Sequence of chain 1.D:
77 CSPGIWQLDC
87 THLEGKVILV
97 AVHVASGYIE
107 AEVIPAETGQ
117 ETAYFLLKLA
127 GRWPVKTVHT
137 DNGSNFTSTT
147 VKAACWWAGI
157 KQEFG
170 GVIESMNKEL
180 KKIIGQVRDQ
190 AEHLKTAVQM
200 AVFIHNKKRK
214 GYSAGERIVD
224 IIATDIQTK

Sequence of chain 1.B:
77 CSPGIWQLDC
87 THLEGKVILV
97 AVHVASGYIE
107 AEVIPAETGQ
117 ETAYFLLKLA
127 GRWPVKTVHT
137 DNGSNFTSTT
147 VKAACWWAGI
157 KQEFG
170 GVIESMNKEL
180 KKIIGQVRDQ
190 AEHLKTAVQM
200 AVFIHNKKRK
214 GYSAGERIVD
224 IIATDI

Sequence of chain 1.A:
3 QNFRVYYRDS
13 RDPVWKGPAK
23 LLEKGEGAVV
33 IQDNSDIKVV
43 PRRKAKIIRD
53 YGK

Binding-site contacts:
Ligand atom C09 contacts residue TRP153 of chain 1.B at 3.6 Å (hydrophobic).
Ligand atom C25 contacts residue TYR8 of chain 1.A at 3.7 Å (hydrophobic).
Ligand atom C17 contacts residue GLU191 of chain 1.D at 3.8 Å.
Ligand atom O22 contacts residue ALA190 of chain 1.D at 3.7 Å.
Ligand atom C26 contacts residue TRP17 of chain 1.A at 3.9 Å (hydrophobic).
Ligand atom C19 contacts residue HIS192 of chain 1.D at 3.9 Å.
Ligand atom C12 contacts residue THR146 of chain 1.B at 3.8 Å.
Ligand atom C27 contacts residue GLN189 of chain 1.D at 3.4 Å.
Ligand atom C17 contacts residue GLN116 of chain 1.B at 3.8 Å.
Ligand atom C13 contacts residue TRP17 of chain 1.A at 3.5 Å (hydrophobic).
Ligand atom C28 contacts residue THR195 of chain 1.D at 3.7 Å.
Ligand atom C29 contacts residue THR195 of chain 1.D at 3.4 Å.
Ligand atom C13 contacts residue THR146 of chain 1.B at 3.6 Å.
Ligand atom O20 contacts residue THR195 of chain 1.D at 3.2 Å (h-bond).
Ligand atom C28 contacts residue GLN116 of chain 1.B at 3.8 Å.
Ligand atom O23 contacts residue GLU191 of chain 1.D at 2.6 Å (salt-bridge).
Ligand atom O23 contacts residue ALA190 of chain 1.D at 3.5 Å.
Ligand atom C25 contacts residue ALA149 of chain 1.B at 3.8 Å (hydrophobic).
Ligand atom O07 contacts residue LEU123 of chain 1.B at 3.7 Å.
Ligand atom O22 contacts residue HIS192 of chain 1.D at 2.9 Å (h-bond).
Ligand atom O20 contacts residue HIS192 of chain 1.D at 3.6 Å.
Ligand atom C05 contacts residue THR146 of chain 1.B at 3.8 Å.
Ligand atom C26 contacts residue TYR8 of chain 1.A at 3.3 Å (hydrophobic).
Ligand atom C04 contacts residue THR146 of chain 1.B at 3.8 Å.
Ligand atom O07 contacts residue ALA150 of chain 1.B at 3.5 Å.
Ligand atom C17 contacts residue HIS192 of chain 1.D at 3.6 Å.
Ligand atom C09 contacts residue MET199 of chain 1.D at 3.9 Å (hydrophobic).
Ligand atom C21 contacts residue THR195 of chain 1.D at 3.6 Å.
Ligand atom O22 contacts residue THR195 of chain 1.D at 2.7 Å (h-bond).
Ligand atom C05 contacts residue ALA150 of chain 1.B at 3.6 Å (hydrophobic).
Ligand atom C08 contacts residue TRP153 of chain 1.B at 3.7 Å (hydrophobic).
Ligand atom C19 contacts residue GLU191 of chain 1.D at 3.4 Å.
Ligand atom C14 contacts residue TRP17 of chain 1.A at 3.5 Å (hydrophobic).
Ligand atom C30 contacts residue GLN116 of chain 1.B at 3.8 Å.
Ligand atom C19 contacts residue THR195 of chain 1.D at 3.5 Å.
Ligand atom C08 contacts residue LEU123 of chain 1.B at 3.9 Å (hydrophobic).
Ligand atom C24 contacts residue ALA149 of chain 1.B at 3.8 Å (hydrophobic).
Ligand atom C05 contacts residue ALA149 of chain 1.B at 3.9 Å (hydrophobic).
Ligand atom C18 contacts residue THR195 of chain 1.D at 3.6 Å.
Ligand atom O22 contacts residue GLU191 of chain 1.D at 3.3 Å (salt-bridge).

The protein below binds the small molecule below.
Small molecule (SMILES): Cc1ccc(C2CC2)c(-c2ccc3c(c2C)CCCO3)c1[C@H](OC(C)(C)C)C(=O)O